Binding-site contacts:
Ligand atom C10 contacts residue LYS68 of chain 47.D at 3.8 Å.
Ligand atom O10 contacts residue PHE75 of chain 47.E at 2.6 Å.
Ligand atom C11 contacts residue ASN272 of chain 47.D at 3.6 Å.
Ligand atom C5 contacts residue LYS68 of chain 47.D at 3.7 Å.
Ligand atom N5 contacts residue GLN278 of chain 47.D at 3.9 Å.
Ligand atom C11 contacts residue THR276 of chain 47.D at 3.4 Å.
Ligand atom O9 contacts residue LEU67 of chain 47.D at 3.2 Å.
Ligand atom C11 contacts residue PHE75 of chain 47.E at 1.8 Å (hydrophobic).
Ligand atom O8 contacts residue LYS68 of chain 47.D at 3.5 Å.
Ligand atom N5 contacts residue ASN272 of chain 47.D at 3.3 Å (h-bond).
Ligand atom C9 contacts residue LYS68 of chain 47.D at 3.8 Å.
Ligand atom C11 contacts residue LEU62 of chain 47.D at 3.9 Å (hydrophobic).
Ligand atom C1 contacts residue THR276 of chain 47.D at 3.4 Å.
Ligand atom C11 contacts residue HIS138 of chain 47.C at 3.3 Å.
Ligand atom O8 contacts residue THR276 of chain 47.D at 3.8 Å.
Ligand atom C11 contacts residue GLN278 of chain 47.D at 3.5 Å.
Ligand atom C11 contacts residue PHE65 of chain 47.D at 3.8 Å (hydrophobic).
Ligand atom O1A contacts residue THR276 of chain 47.D at 2.6 Å (h-bond).
Ligand atom O1A contacts residue ASN272 of chain 47.D at 3.6 Å (h-bond).
Ligand atom C7 contacts residue GLN278 of chain 47.D at 3.8 Å.
Ligand atom O1B contacts residue THR276 of chain 47.D at 3.5 Å (h-bond).
Ligand atom O9 contacts residue LYS68 of chain 47.D at 2.8 Å (salt-bridge).
Ligand atom O1A contacts residue SER274 of chain 47.D at 3.8 Å.
Ligand atom C11 contacts residue PHE270 of chain 47.D at 3.9 Å (hydrophobic).
Ligand atom O1B contacts residue LYS68 of chain 47.D at 3.6 Å.
Ligand atom O10 contacts residue LEU62 of chain 47.D at 3.1 Å.
Ligand atom O1B contacts residue SER274 of chain 47.D at 2.4 Å (h-bond).
Ligand atom O8 contacts residue GLN278 of chain 47.D at 3.5 Å (h-bond).
Ligand atom C6 contacts residue ASN272 of chain 47.D at 3.7 Å.
Ligand atom C11 contacts residue LYS68 of chain 47.D at 3.7 Å.
Ligand atom C1 contacts residue SER274 of chain 47.D at 3.4 Å.
Ligand atom N5 contacts residue LYS68 of chain 47.D at 2.9 Å (salt-bridge).
Ligand atom N5 contacts residue PHE75 of chain 47.E at 3.8 Å.
Ligand atom O8 contacts residue ASN272 of chain 47.D at 3.4 Å (h-bond).
Ligand atom C9 contacts residue GLN278 of chain 47.D at 3.2 Å.
Ligand atom C10 contacts residue LEU62 of chain 47.D at 3.5 Å (hydrophobic).
Ligand atom C8 contacts residue GLN278 of chain 47.D at 3.7 Å.
Ligand atom C6 contacts residue LYS68 of chain 47.D at 3.8 Å.
Ligand atom O7 contacts residue LEU62 of chain 47.D at 3.5 Å.
Ligand atom C10 contacts residue PHE75 of chain 47.E at 2.7 Å (hydrophobic).

Sequence of chain 47.C:
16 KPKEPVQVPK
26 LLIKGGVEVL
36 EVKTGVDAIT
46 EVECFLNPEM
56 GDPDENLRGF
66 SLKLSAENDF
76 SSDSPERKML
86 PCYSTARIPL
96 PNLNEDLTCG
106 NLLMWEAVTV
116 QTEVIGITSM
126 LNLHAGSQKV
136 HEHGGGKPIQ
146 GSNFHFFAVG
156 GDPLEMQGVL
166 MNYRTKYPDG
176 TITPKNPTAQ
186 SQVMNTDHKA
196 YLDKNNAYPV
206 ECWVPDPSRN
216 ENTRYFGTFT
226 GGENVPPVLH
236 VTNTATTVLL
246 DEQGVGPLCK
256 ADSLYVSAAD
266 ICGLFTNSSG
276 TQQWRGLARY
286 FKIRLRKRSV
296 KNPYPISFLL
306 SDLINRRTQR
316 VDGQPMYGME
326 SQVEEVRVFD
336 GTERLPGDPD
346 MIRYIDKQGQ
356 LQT

Sequence of chain 47.D:
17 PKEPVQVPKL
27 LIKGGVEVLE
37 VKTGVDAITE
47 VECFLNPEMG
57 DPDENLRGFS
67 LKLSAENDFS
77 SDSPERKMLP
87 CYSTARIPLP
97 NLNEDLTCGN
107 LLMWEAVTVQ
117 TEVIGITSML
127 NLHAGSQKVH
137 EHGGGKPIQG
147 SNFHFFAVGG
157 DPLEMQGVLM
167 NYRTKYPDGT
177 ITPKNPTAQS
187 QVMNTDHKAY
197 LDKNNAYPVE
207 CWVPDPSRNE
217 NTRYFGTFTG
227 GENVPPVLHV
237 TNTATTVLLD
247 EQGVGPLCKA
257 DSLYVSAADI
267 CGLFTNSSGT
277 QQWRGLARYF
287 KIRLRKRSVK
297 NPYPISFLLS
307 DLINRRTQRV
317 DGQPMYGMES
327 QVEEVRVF

Sequence of chain 47.E:
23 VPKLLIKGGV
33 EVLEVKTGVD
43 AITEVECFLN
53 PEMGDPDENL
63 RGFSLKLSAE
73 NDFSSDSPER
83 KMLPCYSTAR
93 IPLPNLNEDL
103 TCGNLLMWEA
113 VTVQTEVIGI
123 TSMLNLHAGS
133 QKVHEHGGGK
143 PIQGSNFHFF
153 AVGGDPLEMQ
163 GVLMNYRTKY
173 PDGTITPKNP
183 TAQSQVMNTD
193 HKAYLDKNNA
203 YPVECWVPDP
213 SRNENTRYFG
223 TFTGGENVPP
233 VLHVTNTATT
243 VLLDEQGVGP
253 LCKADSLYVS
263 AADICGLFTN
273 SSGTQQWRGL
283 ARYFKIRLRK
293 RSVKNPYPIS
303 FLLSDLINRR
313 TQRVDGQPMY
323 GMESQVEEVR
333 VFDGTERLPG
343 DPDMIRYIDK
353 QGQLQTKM

The protein below binds the small molecule below.
Small molecule (SMILES): CC(=O)N[C@H]1[C@H]([C@H](O)[C@H](O)CO)O[C@@](O[C@H](CO)[C@@H](O)[C@@H]2O[C@@H](C(=O)O)C[C@H](O)[C@H]2NC(C)=O)(C(=O)O)C[C@@H]1O